Binding-site contacts:
Ligand atom C04 contacts residue ARG81 of chain 1.A at 4.2 Å.
Ligand atom C02 contacts residue HIS85 of chain 1.A at 3.5 Å.
Ligand atom O01 contacts residue HIS85 of chain 1.A at 2.5 Å (h-bond).
Ligand atom C05 contacts residue ARG81 of chain 1.A at 4.3 Å.
Ligand atom C12 contacts residue TRP83 of chain 1.A at 3.4 Å (hydrophobic).
Ligand atom C03 contacts residue PHE135 of chain 1.A at 4.3 Å (hydrophobic).
Ligand atom O01 contacts residue PHE135 of chain 1.A at 3.5 Å.
Ligand atom C06 contacts residue TRP83 of chain 1.A at 3.4 Å (hydrophobic).
Ligand atom C12 contacts residue PHE135 of chain 1.A at 3.8 Å (hydrophobic).
Ligand atom C10 contacts residue PHE135 of chain 1.A at 4.2 Å (hydrophobic).
Ligand atom O13 contacts residue GLY131 of chain 1.A at 3.4 Å.
Ligand atom C11 contacts residue TRP83 of chain 1.A at 3.7 Å (hydrophobic).
Ligand atom C12 contacts residue ASP132 of chain 1.A at 3.9 Å.
Ligand atom C03 contacts residue HIS85 of chain 1.A at 3.8 Å.
Ligand atom C05 contacts residue PHE135 of chain 1.A at 4.1 Å (hydrophobic).
Ligand atom N07 contacts residue PHE135 of chain 1.A at 3.7 Å.
Ligand atom C03 contacts residue LEU80 of chain 1.A at 3.2 Å (hydrophobic).
Ligand atom C08 contacts residue TRP83 of chain 1.A at 3.7 Å (hydrophobic).
Ligand atom O13 contacts residue ASP132 of chain 1.A at 2.7 Å (salt-bridge).
Ligand atom O13 contacts residue TRP83 of chain 1.A at 3.7 Å.
Ligand atom C06 contacts residue PHE135 of chain 1.A at 3.5 Å (hydrophobic).
Ligand atom C03 contacts residue TRP83 of chain 1.A at 3.8 Å (hydrophobic).
Ligand atom C04 contacts residue PHE135 of chain 1.A at 3.9 Å (hydrophobic).
Ligand atom C14 contacts residue PHE135 of chain 1.A at 3.6 Å (hydrophobic).
Ligand atom C15 contacts residue TRP83 of chain 1.A at 3.5 Å (hydrophobic).
Ligand atom C16 contacts residue TRP83 of chain 1.A at 3.6 Å (hydrophobic).
Ligand atom C14 contacts residue TRP83 of chain 1.A at 3.4 Å (hydrophobic).
Ligand atom C15 contacts residue PHE135 of chain 1.A at 3.6 Å (hydrophobic).
Ligand atom C16 contacts residue PHE135 of chain 1.A at 3.4 Å (hydrophobic).
Ligand atom C02 contacts residue PHE135 of chain 1.A at 3.6 Å (hydrophobic).
Ligand atom N07 contacts residue TRP83 of chain 1.A at 3.6 Å (h-bond).
Ligand atom C05 contacts residue TRP83 of chain 1.A at 3.8 Å (hydrophobic).
Ligand atom C02 contacts residue TRP83 of chain 1.A at 3.5 Å (hydrophobic).
Ligand atom C09 contacts residue TRP83 of chain 1.A at 4.1 Å (hydrophobic).
Ligand atom O01 contacts residue ILE101 of chain 1.A at 3.6 Å.
Ligand atom C08 contacts residue PHE135 of chain 1.A at 3.6 Å (hydrophobic).
Ligand atom O13 contacts residue PHE135 of chain 1.A at 4.0 Å.
Ligand atom O01 contacts residue TRP83 of chain 1.A at 3.7 Å.
Ligand atom C09 contacts residue PHE135 of chain 1.A at 4.2 Å (hydrophobic).
Ligand atom C04 contacts residue LEU80 of chain 1.A at 4.0 Å (hydrophobic).

This protein binds this small molecule.
Small molecule (SMILES): O=C1CCCc2nc3c(cc21)C(=O)CCC3

Sequence of chain 1.A:
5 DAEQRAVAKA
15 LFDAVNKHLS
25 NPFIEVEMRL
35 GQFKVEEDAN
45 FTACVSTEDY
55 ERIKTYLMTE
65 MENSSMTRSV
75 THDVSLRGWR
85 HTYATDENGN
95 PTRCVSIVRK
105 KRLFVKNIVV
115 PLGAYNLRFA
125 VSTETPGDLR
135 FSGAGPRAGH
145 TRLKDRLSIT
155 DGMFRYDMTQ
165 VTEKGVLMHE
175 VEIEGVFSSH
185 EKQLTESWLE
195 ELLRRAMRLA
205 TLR